Sequence of chain 1.C:
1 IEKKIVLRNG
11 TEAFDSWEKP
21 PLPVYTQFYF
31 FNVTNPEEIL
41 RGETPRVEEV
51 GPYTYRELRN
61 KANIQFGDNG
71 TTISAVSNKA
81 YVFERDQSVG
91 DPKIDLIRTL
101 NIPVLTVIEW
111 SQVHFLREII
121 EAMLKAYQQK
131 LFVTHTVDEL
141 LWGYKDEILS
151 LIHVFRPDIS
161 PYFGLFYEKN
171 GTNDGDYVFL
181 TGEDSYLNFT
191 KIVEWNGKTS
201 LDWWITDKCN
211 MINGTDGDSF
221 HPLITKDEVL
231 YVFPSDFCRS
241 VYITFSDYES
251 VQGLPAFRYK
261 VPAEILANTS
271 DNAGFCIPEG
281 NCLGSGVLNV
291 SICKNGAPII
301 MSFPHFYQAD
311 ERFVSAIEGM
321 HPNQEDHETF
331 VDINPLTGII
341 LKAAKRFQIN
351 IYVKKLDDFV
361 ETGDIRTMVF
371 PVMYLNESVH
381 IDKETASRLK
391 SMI

This protein binds this small molecule.
Small molecule (SMILES): CC(=O)N[C@H]1[C@H](O[C@H]2[C@H](O)[C@@H](NC(C)=O)CO[C@@H]2CO)O[C@H](CO)[C@@H](O)[C@@H]1O

Binding-site contacts:
Ligand atom O7 contacts residue ARG239 of chain 1.C at 4.3 Å.
Ligand atom O6 contacts residue ASN213 of chain 1.C at 4.0 Å.
Ligand atom N2 contacts residue LYS208 of chain 1.C at 3.3 Å (salt-bridge).
Ligand atom C8 contacts residue SER240 of chain 1.C at 3.6 Å.
Ligand atom C4 contacts residue ASN213 of chain 1.C at 4.0 Å.
Ligand atom O5 contacts residue TYR231 of chain 1.C at 3.8 Å.
Ligand atom C8 contacts residue LYS208 of chain 1.C at 3.4 Å.
Ligand atom C1 contacts residue MET211 of chain 1.C at 4.4 Å (hydrophobic).
Ligand atom O5 contacts residue ASN213 of chain 1.C at 2.1 Å (h-bond).
Ligand atom O4 contacts residue TYR231 of chain 1.C at 4.4 Å.
Ligand atom C1 contacts residue ASN213 of chain 1.C at 1.4 Å.
Ligand atom C8 contacts residue MET211 of chain 1.C at 4.4 Å (hydrophobic).
Ligand atom C3 contacts residue ASN213 of chain 1.C at 3.7 Å.
Ligand atom O7 contacts residue TYR231 of chain 1.C at 3.3 Å.
Ligand atom O7 contacts residue ASN213 of chain 1.C at 3.4 Å (h-bond).
Ligand atom C6 contacts residue TYR231 of chain 1.C at 4.1 Å (hydrophobic).
Ligand atom C8 contacts residue CYS209 of chain 1.C at 3.7 Å (hydrophobic).
Ligand atom C2 contacts residue ASN213 of chain 1.C at 2.4 Å.
Ligand atom N2 contacts residue ASN213 of chain 1.C at 3.1 Å (h-bond).
Ligand atom C3 contacts residue TYR231 of chain 1.C at 3.9 Å (hydrophobic).
Ligand atom C7 contacts residue SER240 of chain 1.C at 3.9 Å.
Ligand atom O3 contacts residue TYR231 of chain 1.C at 3.9 Å.
Ligand atom O7 contacts residue SER240 of chain 1.C at 3.4 Å (h-bond).
Ligand atom C7 contacts residue LYS208 of chain 1.C at 3.8 Å.
Ligand atom C4 contacts residue TYR231 of chain 1.C at 3.4 Å (hydrophobic).
Ligand atom C2 contacts residue LYS208 of chain 1.C at 4.4 Å.
Ligand atom C1 contacts residue TYR231 of chain 1.C at 4.1 Å (hydrophobic).
Ligand atom C7 contacts residue TYR231 of chain 1.C at 4.3 Å (hydrophobic).
Ligand atom C8 contacts residue PHE275 of chain 1.C at 4.2 Å (hydrophobic).
Ligand atom C5 contacts residue TYR231 of chain 1.C at 4.0 Å (hydrophobic).
Ligand atom O6 contacts residue TYR231 of chain 1.C at 3.0 Å.
Ligand atom C5 contacts residue ASN213 of chain 1.C at 3.5 Å.
Ligand atom C7 contacts residue ASN213 of chain 1.C at 3.5 Å.
Ligand atom C2 contacts residue TYR231 of chain 1.C at 3.8 Å (hydrophobic).
Ligand atom C6 contacts residue ASN213 of chain 1.C at 4.4 Å.
Ligand atom C8 contacts residue ARG239 of chain 1.C at 4.0 Å.